This small molecule binds to this protein.
Small molecule (SMILES): CC(=O)N[C@@H]1[C@@H](O)[C@H](O)[C@@H](CO)O[C@H]1O

Binding-site contacts:
Ligand atom C6 contacts residue GLN19 of chain 1.C at 4.0 Å.
Ligand atom C4 contacts residue ASN52 of chain 1.C at 4.2 Å.
Ligand atom O6 contacts residue GLN19 of chain 1.C at 2.8 Å (h-bond).
Ligand atom C2 contacts residue ASN52 of chain 1.C at 2.4 Å.
Ligand atom O5 contacts residue GLN19 of chain 1.C at 3.8 Å.
Ligand atom N2 contacts residue ASN52 of chain 1.C at 2.9 Å (h-bond).
Ligand atom C3 contacts residue ASN52 of chain 1.C at 3.8 Å.
Ligand atom O5 contacts residue ASN52 of chain 1.C at 2.4 Å (h-bond).
Ligand atom O6 contacts residue ASN52 of chain 1.C at 3.9 Å.
Ligand atom C1 contacts residue ASN52 of chain 1.C at 1.4 Å.
Ligand atom C7 contacts residue ASN52 of chain 1.C at 3.6 Å.
Ligand atom C5 contacts residue ASN52 of chain 1.C at 3.7 Å.
Ligand atom O7 contacts residue ASN52 of chain 1.C at 4.0 Å.
Ligand atom O6 contacts residue THR21 of chain 1.C at 4.4 Å.

Sequence of chain 1.C:
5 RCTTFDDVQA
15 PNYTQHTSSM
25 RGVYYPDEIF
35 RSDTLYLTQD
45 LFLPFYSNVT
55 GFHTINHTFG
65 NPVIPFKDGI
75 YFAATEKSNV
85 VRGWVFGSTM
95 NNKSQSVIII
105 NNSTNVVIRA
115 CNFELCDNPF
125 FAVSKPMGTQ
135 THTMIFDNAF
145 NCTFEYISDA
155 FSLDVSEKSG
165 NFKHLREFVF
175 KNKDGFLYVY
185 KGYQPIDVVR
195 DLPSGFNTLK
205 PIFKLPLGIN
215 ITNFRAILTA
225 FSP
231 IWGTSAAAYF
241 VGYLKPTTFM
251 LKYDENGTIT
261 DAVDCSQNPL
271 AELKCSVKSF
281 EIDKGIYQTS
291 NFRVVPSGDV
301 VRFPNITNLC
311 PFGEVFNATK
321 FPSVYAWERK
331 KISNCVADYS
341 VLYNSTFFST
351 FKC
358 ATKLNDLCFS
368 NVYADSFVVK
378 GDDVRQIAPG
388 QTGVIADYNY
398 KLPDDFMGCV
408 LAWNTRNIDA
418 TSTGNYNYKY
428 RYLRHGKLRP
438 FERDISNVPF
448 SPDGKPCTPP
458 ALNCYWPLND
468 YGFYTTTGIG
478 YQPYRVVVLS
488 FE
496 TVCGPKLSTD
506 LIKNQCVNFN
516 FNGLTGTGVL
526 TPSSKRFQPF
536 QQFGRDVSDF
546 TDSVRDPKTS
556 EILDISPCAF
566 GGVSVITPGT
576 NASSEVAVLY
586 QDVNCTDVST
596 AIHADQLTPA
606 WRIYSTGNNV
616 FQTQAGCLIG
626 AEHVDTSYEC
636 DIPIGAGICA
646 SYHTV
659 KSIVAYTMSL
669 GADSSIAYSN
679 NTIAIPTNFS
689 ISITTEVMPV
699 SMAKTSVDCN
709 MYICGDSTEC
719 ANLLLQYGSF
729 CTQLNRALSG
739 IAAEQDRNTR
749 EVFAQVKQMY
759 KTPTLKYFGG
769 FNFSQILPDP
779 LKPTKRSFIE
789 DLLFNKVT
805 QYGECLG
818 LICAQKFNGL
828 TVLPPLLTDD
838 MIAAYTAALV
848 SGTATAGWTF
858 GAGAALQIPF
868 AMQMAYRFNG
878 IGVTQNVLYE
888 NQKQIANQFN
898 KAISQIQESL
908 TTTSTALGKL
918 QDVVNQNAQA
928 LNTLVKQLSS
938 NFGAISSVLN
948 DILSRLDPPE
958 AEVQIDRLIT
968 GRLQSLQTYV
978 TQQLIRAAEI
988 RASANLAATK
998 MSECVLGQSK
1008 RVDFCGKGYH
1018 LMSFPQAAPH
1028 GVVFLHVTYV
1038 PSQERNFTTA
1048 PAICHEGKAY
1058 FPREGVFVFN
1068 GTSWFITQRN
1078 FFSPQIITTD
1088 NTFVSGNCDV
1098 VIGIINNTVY